Binding-site contacts:
Ligand atom C15 contacts residue ASP186 of chain 1.A at 4.0 Å.
Ligand atom C13 contacts residue HIS41 of chain 1.A at 3.7 Å.
Ligand atom C17 contacts residue HIS163 of chain 1.A at 3.8 Å.
Ligand atom N19 contacts residue CYS144 of chain 1.A at 2.9 Å (h-bond).
Ligand atom C3 contacts residue GLU165 of chain 1.A at 3.8 Å.
Ligand atom O10 contacts residue GLU165 of chain 1.A at 3.1 Å (salt-bridge).
Ligand atom C2 contacts residue GLU165 of chain 1.A at 3.9 Å.
Ligand atom C29 contacts residue GLU165 of chain 1.A at 3.5 Å.
Ligand atom N19 contacts residue LEU164 of chain 1.A at 4.0 Å.
Ligand atom C20 contacts residue CYS144 of chain 1.A at 2.7 Å (hydrophobic).
Ligand atom O30 contacts residue HIS162 of chain 1.A at 2.7 Å (h-bond).
Ligand atom C15 contacts residue ILE51 of chain 1.A at 3.5 Å (hydrophobic).
Ligand atom C21 contacts residue CYS144 of chain 1.A at 1.9 Å (hydrophobic).
Ligand atom O22 contacts residue CYS144 of chain 1.A at 2.5 Å (h-bond).
Ligand atom N28 contacts residue GLU165 of chain 1.A at 2.8 Å (salt-bridge).
Ligand atom O30 contacts residue HIS171 of chain 1.A at 3.7 Å.
Ligand atom C29 contacts residue PHE139 of chain 1.A at 4.0 Å (hydrophobic).
Ligand atom C16 contacts residue ASP186 of chain 1.A at 3.6 Å.
Ligand atom N19 contacts residue HIS41 of chain 1.A at 4.0 Å.
Ligand atom C20 contacts residue HIS163 of chain 1.A at 4.0 Å.
Ligand atom C12 contacts residue HIS163 of chain 1.A at 3.6 Å.
Ligand atom C1 contacts residue GLU165 of chain 1.A at 3.9 Å.
Ligand atom N28 contacts residue ILE140 of chain 1.A at 3.9 Å.
Ligand atom C16 contacts residue LEU164 of chain 1.A at 3.9 Å (hydrophobic).
Ligand atom C29 contacts residue HIS162 of chain 1.A at 3.8 Å.
Ligand atom C15 contacts residue THR47 of chain 1.A at 3.8 Å.
Ligand atom C24 contacts residue ILE140 of chain 1.A at 3.9 Å (hydrophobic).
Ligand atom O30 contacts residue LEU164 of chain 1.A at 3.6 Å.
Ligand atom O30 contacts residue GLU165 of chain 1.A at 3.5 Å.
Ligand atom C12 contacts residue LEU164 of chain 1.A at 3.9 Å (hydrophobic).
Ligand atom C27 contacts residue GLU165 of chain 1.A at 3.9 Å.
Ligand atom N28 contacts residue PHE139 of chain 1.A at 3.1 Å (h-bond).
Ligand atom O30 contacts residue PHE139 of chain 1.A at 3.5 Å.
Ligand atom C7 contacts residue GLU165 of chain 1.A at 3.1 Å.
Ligand atom O10 contacts residue LEU164 of chain 1.A at 3.4 Å.
Ligand atom C16 contacts residue GLN187 of chain 1.A at 3.6 Å.
Ligand atom C24 contacts residue CYS144 of chain 1.A at 3.2 Å (hydrophobic).
Ligand atom C27 contacts residue ILE140 of chain 1.A at 4.0 Å (hydrophobic).
Ligand atom N19 contacts residue HIS163 of chain 1.A at 3.0 Å (h-bond).
Ligand atom O22 contacts residue HIS41 of chain 1.A at 2.9 Å (h-bond).

Sequence of chain 1.A:
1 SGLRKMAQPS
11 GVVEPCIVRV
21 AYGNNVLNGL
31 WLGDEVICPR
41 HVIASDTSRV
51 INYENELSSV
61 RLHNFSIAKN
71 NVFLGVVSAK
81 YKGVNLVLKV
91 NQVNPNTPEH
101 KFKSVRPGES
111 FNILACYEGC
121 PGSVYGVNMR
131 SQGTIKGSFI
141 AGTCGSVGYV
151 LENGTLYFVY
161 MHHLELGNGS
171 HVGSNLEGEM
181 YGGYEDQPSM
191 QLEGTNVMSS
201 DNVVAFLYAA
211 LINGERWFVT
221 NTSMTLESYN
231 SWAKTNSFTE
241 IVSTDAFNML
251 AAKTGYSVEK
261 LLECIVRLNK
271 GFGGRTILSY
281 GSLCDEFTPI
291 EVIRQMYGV

A protein and the small-molecule ligand that binds it are described below.
Small molecule (SMILES): CC(C)C[C@H](NC(=O)OCc1ccccc1)C(=O)N[C@H](CO)C[C@@H]1CCNC1=O